Sequence of chain 1.B:
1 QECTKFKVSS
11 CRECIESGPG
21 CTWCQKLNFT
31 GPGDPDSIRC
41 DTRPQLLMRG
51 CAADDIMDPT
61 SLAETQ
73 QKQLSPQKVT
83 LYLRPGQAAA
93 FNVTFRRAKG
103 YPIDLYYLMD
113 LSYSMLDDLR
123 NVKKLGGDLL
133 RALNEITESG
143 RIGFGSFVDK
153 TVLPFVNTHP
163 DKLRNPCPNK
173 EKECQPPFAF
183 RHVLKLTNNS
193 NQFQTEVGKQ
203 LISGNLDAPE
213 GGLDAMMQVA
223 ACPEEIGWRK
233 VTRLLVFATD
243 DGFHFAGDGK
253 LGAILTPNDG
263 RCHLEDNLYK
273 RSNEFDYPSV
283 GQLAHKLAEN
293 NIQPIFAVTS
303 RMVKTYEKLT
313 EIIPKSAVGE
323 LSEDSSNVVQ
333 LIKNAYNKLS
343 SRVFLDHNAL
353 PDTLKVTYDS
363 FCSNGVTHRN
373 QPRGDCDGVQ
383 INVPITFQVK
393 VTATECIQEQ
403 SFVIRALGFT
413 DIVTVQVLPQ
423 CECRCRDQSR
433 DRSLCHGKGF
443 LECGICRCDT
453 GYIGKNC

Binding-site contacts:
Ligand atom C2 contacts residue ASN190 of chain 1.B at 2.5 Å.
Ligand atom C4 contacts residue ASN190 of chain 1.B at 4.2 Å.
Ligand atom C6 contacts residue ARG143 of chain 1.B at 3.8 Å.
Ligand atom N2 contacts residue ASN190 of chain 1.B at 2.9 Å (h-bond).
Ligand atom C3 contacts residue ASN190 of chain 1.B at 3.8 Å.
Ligand atom O5 contacts residue ASN190 of chain 1.B at 2.4 Å (h-bond).
Ligand atom O7 contacts residue ASN190 of chain 1.B at 3.7 Å.
Ligand atom O5 contacts residue ARG143 of chain 1.B at 3.6 Å.
Ligand atom C1 contacts residue ASN190 of chain 1.B at 1.4 Å.
Ligand atom C5 contacts residue ASN190 of chain 1.B at 3.6 Å.
Ligand atom C7 contacts residue ASN190 of chain 1.B at 3.5 Å.
Ligand atom C5 contacts residue ARG143 of chain 1.B at 4.3 Å.

The protein below binds the small molecule below.
Small molecule (SMILES): CC(=O)N[C@@H]1[C@@H](O)[C@H](O)[C@@H](CO)O[C@H]1O